Binding-site contacts:
Ligand atom C14 contacts residue PHE70 of chain 7.B at 3.8 Å (hydrophobic).
Ligand atom C7 contacts residue ALA37 of chain 7.B at 3.7 Å (hydrophobic).
Ligand atom C1 contacts residue MET74 of chain 7.B at 3.8 Å (hydrophobic).
Ligand atom C20 contacts residue ASN106 of chain 7.B at 3.6 Å.
Ligand atom C16 contacts residue HIS138 of chain 12.B at 3.9 Å.
Ligand atom C21 contacts residue MET74 of chain 7.B at 3.9 Å (hydrophobic).
Ligand atom C16 contacts residue MET74 of chain 7.B at 3.8 Å (hydrophobic).
Ligand atom C5 contacts residue ARG88 of chain 7.B at 3.5 Å.
Ligand atom C6 contacts residue PRO8 of chain 7.B at 3.8 Å (hydrophobic).
Ligand atom C9 contacts residue ALA37 of chain 7.B at 3.8 Å (hydrophobic).
Ligand atom O contacts residue ARG88 of chain 7.B at 3.5 Å (salt-bridge).
Ligand atom N1 contacts residue SER39 of chain 7.B at 2.9 Å (h-bond).
Ligand atom O3 contacts residue GLU134 of chain 12.B at 3.6 Å.
Ligand atom C20 contacts residue VAL135 of chain 12.B at 3.8 Å (hydrophobic).
Ligand atom O1 contacts residue ASN106 of chain 7.B at 3.2 Å (h-bond).
Ligand atom C15 contacts residue SER71 of chain 7.B at 3.7 Å.
Ligand atom C2 contacts residue MET74 of chain 7.B at 3.7 Å (hydrophobic).
Ligand atom N2 contacts residue ASP72 of chain 7.B at 3.0 Å (salt-bridge).
Ligand atom O1 contacts residue LEU102 of chain 7.B at 3.6 Å.
Ligand atom C1 contacts residue LEU102 of chain 7.B at 3.8 Å (hydrophobic).
Ligand atom C8 contacts residue THR10 of chain 7.B at 3.7 Å.
Ligand atom C14 contacts residue SER71 of chain 7.B at 3.4 Å.
Ligand atom C14 contacts residue ASP72 of chain 7.B at 3.2 Å.
Ligand atom N5 contacts residue LEU73 of chain 7.B at 3.6 Å.
Ligand atom N2 contacts residue MET74 of chain 7.B at 3.8 Å.
Ligand atom C21 contacts residue LEU73 of chain 7.B at 3.7 Å (hydrophobic).
Ligand atom N6 contacts residue MET74 of chain 7.B at 2.8 Å (h-bond).
Ligand atom O1 contacts residue MET74 of chain 7.B at 3.8 Å.
Ligand atom C13 contacts residue HIS138 of chain 12.B at 3.7 Å.
Ligand atom C contacts residue ARG88 of chain 7.B at 3.6 Å.
Ligand atom C8 contacts residue ALA37 of chain 7.B at 3.6 Å (hydrophobic).
Ligand atom C6 contacts residue ARG88 of chain 7.B at 3.6 Å.
Ligand atom C contacts residue ASN106 of chain 7.B at 3.5 Å.
Ligand atom C13 contacts residue ASP72 of chain 7.B at 3.7 Å.
Ligand atom C12 contacts residue ALA37 of chain 7.B at 3.8 Å (hydrophobic).
Ligand atom C15 contacts residue PHE70 of chain 7.B at 3.7 Å (hydrophobic).
Ligand atom N1 contacts residue ALA38 of chain 7.B at 3.5 Å (h-bond).
Ligand atom N3 contacts residue HIS138 of chain 12.B at 3.5 Å (h-bond).
Ligand atom N6 contacts residue LEU73 of chain 7.B at 3.4 Å.
Ligand atom N2 contacts residue LEU73 of chain 7.B at 3.8 Å.

Sequence of chain 7.B:
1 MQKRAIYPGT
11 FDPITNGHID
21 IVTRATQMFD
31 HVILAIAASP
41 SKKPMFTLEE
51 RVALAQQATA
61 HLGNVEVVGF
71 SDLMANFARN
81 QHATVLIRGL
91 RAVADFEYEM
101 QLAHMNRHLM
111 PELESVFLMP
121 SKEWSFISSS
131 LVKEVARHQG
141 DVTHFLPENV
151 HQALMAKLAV

Sequence of chain 12.B:
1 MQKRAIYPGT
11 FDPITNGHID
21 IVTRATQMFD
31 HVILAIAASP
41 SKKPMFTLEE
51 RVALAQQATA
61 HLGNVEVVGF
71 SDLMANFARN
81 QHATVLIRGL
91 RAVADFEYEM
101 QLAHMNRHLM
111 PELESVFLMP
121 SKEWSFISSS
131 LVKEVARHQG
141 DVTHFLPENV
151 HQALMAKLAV

A protein and the small-molecule ligand that binds it are described below.
Small molecule (SMILES): COC(=O)N1CCC(Oc2cccc([C@@H](CC#N)Nc3nc4n(n3)C(=O)CC(C)=N4)c2)CC1